This protein binds this small molecule.
Small molecule (SMILES): CC(=O)N[C@H]1[C@H]([C@H](O)[C@H](O)CO)O[C@@](OC[C@H]2OC[C@H](NC(C)=O)[C@@H](O[C@@H]3O[C@H](CO)[C@H](O)[C@H](O)[C@H]3O)[C@@H]2O)(C(=O)O)C[C@@H]1O

Sequence of chain 1.I:
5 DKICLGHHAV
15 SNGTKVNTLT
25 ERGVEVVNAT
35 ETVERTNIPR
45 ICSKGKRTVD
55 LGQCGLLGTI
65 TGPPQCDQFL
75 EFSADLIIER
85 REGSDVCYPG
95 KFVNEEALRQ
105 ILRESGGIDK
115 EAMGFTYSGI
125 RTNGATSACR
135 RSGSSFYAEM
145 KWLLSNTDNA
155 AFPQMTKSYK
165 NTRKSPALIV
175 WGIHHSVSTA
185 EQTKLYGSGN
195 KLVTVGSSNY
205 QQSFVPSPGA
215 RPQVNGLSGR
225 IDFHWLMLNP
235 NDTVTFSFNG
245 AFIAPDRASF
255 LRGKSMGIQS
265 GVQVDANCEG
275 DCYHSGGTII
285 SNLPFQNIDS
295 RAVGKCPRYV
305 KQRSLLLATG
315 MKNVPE

Binding-site contacts:
Ligand atom O6 contacts residue GLU185 of chain 1.I at 3.4 Å (salt-bridge).
Ligand atom O1B contacts residue LEU221 of chain 1.I at 3.7 Å.
Ligand atom C8 contacts residue GLU185 of chain 1.I at 3.9 Å.
Ligand atom O7 contacts residue LEU189 of chain 1.I at 4.2 Å.
Ligand atom C9 contacts residue TRP146 of chain 1.I at 4.1 Å (hydrophobic).
Ligand atom C6 contacts residue LEU221 of chain 1.I at 3.9 Å (hydrophobic).
Ligand atom O4 contacts residue ALA129 of chain 1.I at 3.8 Å.
Ligand atom C1 contacts residue THR130 of chain 1.I at 3.6 Å.
Ligand atom C9 contacts residue HIS178 of chain 1.I at 3.5 Å.
Ligand atom O6 contacts residue VAL181 of chain 1.I at 3.7 Å.
Ligand atom O9 contacts residue GLY223 of chain 1.I at 3.9 Å.
Ligand atom O1A contacts residue SER131 of chain 1.I at 2.9 Å (h-bond).
Ligand atom O1B contacts residue SER131 of chain 1.I at 3.9 Å.
Ligand atom O9 contacts residue GLU185 of chain 1.I at 2.6 Å (salt-bridge).
Ligand atom N5 contacts residue ALA129 of chain 1.I at 2.7 Å (h-bond).
Ligand atom O9 contacts residue HIS178 of chain 1.I at 3.6 Å (h-bond).
Ligand atom C10 contacts residue ALA129 of chain 1.I at 3.6 Å (hydrophobic).
Ligand atom O7 contacts residue GLU185 of chain 1.I at 4.0 Å.
Ligand atom C4 contacts residue ALA129 of chain 1.I at 3.5 Å (hydrophobic).
Ligand atom O1B contacts residue THR130 of chain 1.I at 2.7 Å (h-bond).
Ligand atom C10 contacts residue TRP146 of chain 1.I at 3.9 Å (hydrophobic).
Ligand atom O10 contacts residue ALA129 of chain 1.I at 3.6 Å (h-bond).
Ligand atom O9 contacts residue TYR92 of chain 1.I at 2.9 Å (h-bond).
Ligand atom C7 contacts residue TRP146 of chain 1.I at 3.9 Å (hydrophobic).
Ligand atom C5 contacts residue ALA129 of chain 1.I at 3.6 Å (hydrophobic).
Ligand atom O8 contacts residue TYR92 of chain 1.I at 2.8 Å (h-bond).
Ligand atom C9 contacts residue TYR92 of chain 1.I at 3.2 Å (hydrophobic).
Ligand atom C8 contacts residue TRP146 of chain 1.I at 4.2 Å (hydrophobic).
Ligand atom O10 contacts residue LEU148 of chain 1.I at 4.0 Å.
Ligand atom C1 contacts residue SER131 of chain 1.I at 3.8 Å.
Ligand atom C6 contacts residue GLU185 of chain 1.I at 4.0 Å.
Ligand atom N5 contacts residue TRP146 of chain 1.I at 4.0 Å.
Ligand atom C6 contacts residue ALA129 of chain 1.I at 4.2 Å (hydrophobic).
Ligand atom C8 contacts residue TYR92 of chain 1.I at 3.6 Å (hydrophobic).
Ligand atom C11 contacts residue LEU189 of chain 1.I at 3.2 Å (hydrophobic).
Ligand atom O8 contacts residue TRP146 of chain 1.I at 3.9 Å.
Ligand atom O1A contacts residue THR130 of chain 1.I at 3.8 Å.
Ligand atom O10 contacts residue GLY128 of chain 1.I at 3.9 Å.
Ligand atom C9 contacts residue GLU185 of chain 1.I at 3.2 Å.
Ligand atom O10 contacts residue TRP146 of chain 1.I at 3.4 Å.